The protein below binds the small molecule below.
Small molecule (SMILES): CC(=O)N[C@H]1[C@H]([C@H](O)[C@H](O)CO)O[C@@](O)(C(=O)O)C[C@@H]1O

Sequence of chain 1.A:
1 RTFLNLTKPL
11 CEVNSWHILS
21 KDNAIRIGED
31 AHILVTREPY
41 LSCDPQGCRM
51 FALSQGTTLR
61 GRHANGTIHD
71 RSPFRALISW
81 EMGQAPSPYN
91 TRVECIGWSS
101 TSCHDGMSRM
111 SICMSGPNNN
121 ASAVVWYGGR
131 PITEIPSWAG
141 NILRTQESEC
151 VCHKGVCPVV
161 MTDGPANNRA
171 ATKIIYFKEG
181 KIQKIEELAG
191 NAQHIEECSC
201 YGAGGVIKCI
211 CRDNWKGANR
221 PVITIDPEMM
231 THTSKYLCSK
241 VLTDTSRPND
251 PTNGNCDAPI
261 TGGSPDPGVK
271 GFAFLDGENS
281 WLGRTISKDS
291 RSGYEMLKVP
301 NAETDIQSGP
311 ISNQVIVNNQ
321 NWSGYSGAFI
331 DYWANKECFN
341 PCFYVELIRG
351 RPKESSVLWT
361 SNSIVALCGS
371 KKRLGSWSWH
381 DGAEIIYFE

Binding-site contacts:
Ligand atom O1B contacts residue ARG37 of chain 1.A at 2.9 Å (salt-bridge).
Ligand atom C2 contacts residue TYR325 of chain 1.A at 3.1 Å (hydrophobic).
Ligand atom O6 contacts residue GLU197 of chain 1.A at 3.3 Å (salt-bridge).
Ligand atom O1B contacts residue TYR325 of chain 1.A at 3.7 Å.
Ligand atom O2 contacts residue ASP70 of chain 1.A at 2.6 Å (salt-bridge).
Ligand atom C9 contacts residue GLU196 of chain 1.A at 3.4 Å.
Ligand atom C10 contacts residue ARG71 of chain 1.A at 3.9 Å.
Ligand atom O6 contacts residue ARG212 of chain 1.A at 3.3 Å (salt-bridge).
Ligand atom O10 contacts residue ASP70 of chain 1.A at 3.5 Å.
Ligand atom C4 contacts residue GLU38 of chain 1.A at 3.6 Å.
Ligand atom C8 contacts residue ARG212 of chain 1.A at 3.6 Å.
Ligand atom O4 contacts residue GLU38 of chain 1.A at 3.1 Å (salt-bridge).
Ligand atom C3 contacts residue ARG37 of chain 1.A at 3.7 Å.
Ligand atom O10 contacts residue ARG71 of chain 1.A at 2.8 Å (salt-bridge).
Ligand atom C3 contacts residue GLU38 of chain 1.A at 3.5 Å.
Ligand atom C9 contacts residue ASN214 of chain 1.A at 3.9 Å.
Ligand atom C1 contacts residue ARG291 of chain 1.A at 3.7 Å.
Ligand atom O1A contacts residue ARG291 of chain 1.A at 2.9 Å (salt-bridge).
Ligand atom C2 contacts residue ASP70 of chain 1.A at 3.7 Å.
Ligand atom C9 contacts residue ALA166 of chain 1.A at 3.6 Å (hydrophobic).
Ligand atom O4 contacts residue ASP70 of chain 1.A at 3.2 Å.
Ligand atom O8 contacts residue GLU197 of chain 1.A at 3.7 Å.
Ligand atom O1A contacts residue ARG212 of chain 1.A at 3.2 Å (salt-bridge).
Ligand atom C3 contacts residue ASP70 of chain 1.A at 3.6 Å.
Ligand atom C11 contacts residue TRP98 of chain 1.A at 3.8 Å (hydrophobic).
Ligand atom O1A contacts residue TYR325 of chain 1.A at 3.5 Å (h-bond).
Ligand atom C5 contacts residue ASP70 of chain 1.A at 3.7 Å.
Ligand atom O7 contacts residue ASP70 of chain 1.A at 3.9 Å.
Ligand atom C6 contacts residue TYR325 of chain 1.A at 3.5 Å (hydrophobic).
Ligand atom C4 contacts residue TYR325 of chain 1.A at 3.5 Å (hydrophobic).
Ligand atom C6 contacts residue GLU197 of chain 1.A at 3.4 Å.
Ligand atom O8 contacts residue ARG212 of chain 1.A at 3.5 Å.
Ligand atom O9 contacts residue ARG144 of chain 1.A at 3.2 Å (salt-bridge).
Ligand atom C3 contacts residue TYR325 of chain 1.A at 3.0 Å (hydrophobic).
Ligand atom O6 contacts residue TYR325 of chain 1.A at 2.6 Å (h-bond).
Ligand atom O1B contacts residue ARG291 of chain 1.A at 3.1 Å (salt-bridge).
Ligand atom O8 contacts residue GLU196 of chain 1.A at 3.4 Å (salt-bridge).
Ligand atom O9 contacts residue GLU196 of chain 1.A at 2.6 Å (salt-bridge).
Ligand atom O9 contacts residue ALA166 of chain 1.A at 3.5 Å.
Ligand atom C1 contacts residue TYR325 of chain 1.A at 3.2 Å (hydrophobic).